The protein below binds the small molecule below.
Small molecule (SMILES): CC[C@H]1COC(c2ccc(OCCCCCCCc3cc(C)no3)cc2)=N1

Binding-site contacts:
Ligand atom C4A contacts residue ASN198 of chain 6.A at 4.0 Å.
Ligand atom C31 contacts residue PRO174 of chain 6.A at 3.4 Å (hydrophobic).
Ligand atom C6C contacts residue VAL191 of chain 6.A at 3.5 Å (hydrophobic).
Ligand atom C5A contacts residue CYS199 of chain 6.A at 3.9 Å (hydrophobic).
Ligand atom O1 contacts residue ALA24 of chain 6.C at 3.6 Å.
Ligand atom C31 contacts residue ALA150 of chain 6.A at 3.8 Å (hydrophobic).
Ligand atom O1 contacts residue VAL188 of chain 6.A at 3.8 Å.
Ligand atom C4A contacts residue ASN219 of chain 6.A at 3.9 Å.
Ligand atom C5 contacts residue PHE186 of chain 6.A at 3.7 Å (hydrophobic).
Ligand atom C5 contacts residue MET224 of chain 6.A at 4.0 Å (hydrophobic).
Ligand atom C7C contacts residue TYR128 of chain 6.A at 3.7 Å (hydrophobic).
Ligand atom C4A contacts residue ILE215 of chain 6.A at 3.9 Å (hydrophobic).
Ligand atom O1 contacts residue TYR152 of chain 6.A at 4.0 Å.
Ligand atom N2 contacts residue PHE186 of chain 6.A at 3.9 Å.
Ligand atom N2 contacts residue ALA24 of chain 6.C at 3.3 Å.
Ligand atom C4 contacts residue PHE186 of chain 6.A at 3.5 Å (hydrophobic).
Ligand atom C1C contacts residue MET224 of chain 6.A at 3.4 Å (hydrophobic).
Ligand atom C5 contacts residue TYR152 of chain 6.A at 3.8 Å (hydrophobic).
Ligand atom C5B contacts residue TYR197 of chain 6.A at 3.7 Å (hydrophobic).
Ligand atom O1B contacts residue MET221 of chain 6.A at 3.7 Å.
Ligand atom C3C contacts residue VAL188 of chain 6.A at 3.2 Å (hydrophobic).
Ligand atom C5B contacts residue LEU106 of chain 6.A at 4.0 Å (hydrophobic).
Ligand atom CM2 contacts residue LEU116 of chain 6.A at 3.6 Å (hydrophobic).
Ligand atom C2B contacts residue MET221 of chain 6.A at 3.6 Å (hydrophobic).
Ligand atom C31 contacts residue SER175 of chain 6.A at 3.6 Å.
Ligand atom N3A contacts residue ASN219 of chain 6.A at 3.8 Å.
Ligand atom C3 contacts residue PHE186 of chain 6.A at 3.8 Å (hydrophobic).
Ligand atom C31 contacts residue VAL176 of chain 6.A at 3.3 Å (hydrophobic).
Ligand atom C4C contacts residue VAL188 of chain 6.A at 3.9 Å (hydrophobic).
Ligand atom C2C contacts residue VAL188 of chain 6.A at 3.4 Å (hydrophobic).
Ligand atom C6B contacts residue TYR197 of chain 6.A at 3.5 Å (hydrophobic).
Ligand atom C1B contacts residue MET221 of chain 6.A at 3.7 Å (hydrophobic).
Ligand atom C5C contacts residue TYR128 of chain 6.A at 3.6 Å (hydrophobic).
Ligand atom O1 contacts residue PHE186 of chain 6.A at 3.7 Å.
Ligand atom C3 contacts residue PRO174 of chain 6.A at 3.8 Å (hydrophobic).
Ligand atom N2 contacts residue PRO174 of chain 6.A at 3.9 Å.
Ligand atom C5C contacts residue ILE104 of chain 6.A at 4.0 Å (hydrophobic).
Ligand atom C4 contacts residue TYR152 of chain 6.A at 3.9 Å (hydrophobic).
Ligand atom C4 contacts residue MET224 of chain 6.A at 4.0 Å (hydrophobic).
Ligand atom C2C contacts residue TYR152 of chain 6.A at 4.0 Å (hydrophobic).

Sequence of chain 6.C:
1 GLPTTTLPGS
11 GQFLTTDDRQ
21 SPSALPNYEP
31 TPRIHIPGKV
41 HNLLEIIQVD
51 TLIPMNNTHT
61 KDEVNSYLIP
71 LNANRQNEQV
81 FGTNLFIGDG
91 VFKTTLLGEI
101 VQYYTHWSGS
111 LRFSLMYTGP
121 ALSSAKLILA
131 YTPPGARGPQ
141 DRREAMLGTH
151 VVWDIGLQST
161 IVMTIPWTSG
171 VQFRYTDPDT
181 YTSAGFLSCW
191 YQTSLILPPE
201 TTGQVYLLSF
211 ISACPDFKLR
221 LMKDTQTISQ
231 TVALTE

Sequence of chain 6.A:
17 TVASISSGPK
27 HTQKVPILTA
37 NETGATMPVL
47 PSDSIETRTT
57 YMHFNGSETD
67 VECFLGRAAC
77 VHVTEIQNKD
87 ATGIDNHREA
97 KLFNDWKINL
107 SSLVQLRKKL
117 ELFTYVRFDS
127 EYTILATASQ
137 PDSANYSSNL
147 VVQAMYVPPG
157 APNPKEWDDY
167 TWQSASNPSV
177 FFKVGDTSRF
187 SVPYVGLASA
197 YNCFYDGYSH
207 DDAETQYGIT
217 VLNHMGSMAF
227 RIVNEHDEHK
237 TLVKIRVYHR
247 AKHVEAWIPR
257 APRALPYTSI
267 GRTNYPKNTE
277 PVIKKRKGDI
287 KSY